Binding-site contacts:
Ligand atom O3B contacts residue ARG593 of chain 1.F at 2.5 Å (salt-bridge).
Ligand atom O3' contacts residue GLN576 of chain 1.C at 3.1 Å (h-bond).
Ligand atom O2' contacts residue GLN576 of chain 1.C at 2.5 Å (h-bond).
Ligand atom C5 contacts residue SER573 of chain 1.C at 2.8 Å.
Ligand atom S1G contacts residue ARG593 of chain 1.F at 3.0 Å (salt-bridge).
Ligand atom N3 contacts residue SER573 of chain 1.C at 3.4 Å (h-bond).
Ligand atom C3' contacts residue GLN576 of chain 1.C at 3.2 Å.
Ligand atom C4 contacts residue SER573 of chain 1.C at 2.9 Å.
Ligand atom PB contacts residue ARG687 of chain 1.F at 3.1 Å.
Ligand atom O1A contacts residue SER573 of chain 1.C at 2.4 Å (h-bond).
Ligand atom O1B contacts residue LYS574 of chain 1.C at 3.2 Å.
Ligand atom PB contacts residue SER575 of chain 1.C at 3.4 Å.
Ligand atom O3G contacts residue PRO570 of chain 1.C at 3.2 Å.
Ligand atom O5' contacts residue ARG687 of chain 1.F at 3.0 Å (salt-bridge).
Ligand atom N1 contacts residue SER573 of chain 1.C at 3.3 Å (h-bond).
Ligand atom C5' contacts residue ARG687 of chain 1.F at 3.3 Å.
Ligand atom O1B contacts residue SER575 of chain 1.C at 3.0 Å (h-bond).
Ligand atom PA contacts residue SER575 of chain 1.C at 3.1 Å.
Ligand atom N7 contacts residue SER573 of chain 1.C at 3.3 Å (h-bond).
Ligand atom O2A contacts residue SER575 of chain 1.C at 2.2 Å (h-bond).
Ligand atom O1A contacts residue THR572 of chain 1.C at 2.7 Å (h-bond).
Ligand atom O2A contacts residue SER573 of chain 1.C at 3.3 Å.
Ligand atom PA contacts residue SER573 of chain 1.C at 3.4 Å.
Ligand atom C2 contacts residue SER573 of chain 1.C at 3.5 Å.
Ligand atom N6 contacts residue TYR531 of chain 1.C at 3.1 Å.
Ligand atom PA contacts residue ARG687 of chain 1.F at 3.3 Å.
Ligand atom N1 contacts residue TYR531 of chain 1.C at 3.2 Å.
Ligand atom O3B contacts residue ARG687 of chain 1.F at 2.9 Å (salt-bridge).
Ligand atom O3A contacts residue SER575 of chain 1.C at 2.7 Å (h-bond).
Ligand atom C2' contacts residue GLN576 of chain 1.C at 3.1 Å.
Ligand atom O1A contacts residue SER571 of chain 1.C at 3.3 Å.
Ligand atom C6 contacts residue SER573 of chain 1.C at 3.0 Å.
Ligand atom O2B contacts residue THR572 of chain 1.C at 3.0 Å (h-bond).
Ligand atom PG contacts residue ARG593 of chain 1.F at 3.1 Å.
Ligand atom O2A contacts residue GLN576 of chain 1.C at 2.8 Å (h-bond).
Ligand atom O2B contacts residue LYS574 of chain 1.C at 3.2 Å.
Ligand atom PB contacts residue ARG593 of chain 1.F at 3.4 Å.
Ligand atom O2G contacts residue LYS574 of chain 1.C at 3.1 Å.
Ligand atom O3A contacts residue ARG687 of chain 1.F at 2.3 Å (salt-bridge).
Ligand atom O2B contacts residue SER571 of chain 1.C at 3.0 Å (h-bond).

Sequence of chain 1.F:
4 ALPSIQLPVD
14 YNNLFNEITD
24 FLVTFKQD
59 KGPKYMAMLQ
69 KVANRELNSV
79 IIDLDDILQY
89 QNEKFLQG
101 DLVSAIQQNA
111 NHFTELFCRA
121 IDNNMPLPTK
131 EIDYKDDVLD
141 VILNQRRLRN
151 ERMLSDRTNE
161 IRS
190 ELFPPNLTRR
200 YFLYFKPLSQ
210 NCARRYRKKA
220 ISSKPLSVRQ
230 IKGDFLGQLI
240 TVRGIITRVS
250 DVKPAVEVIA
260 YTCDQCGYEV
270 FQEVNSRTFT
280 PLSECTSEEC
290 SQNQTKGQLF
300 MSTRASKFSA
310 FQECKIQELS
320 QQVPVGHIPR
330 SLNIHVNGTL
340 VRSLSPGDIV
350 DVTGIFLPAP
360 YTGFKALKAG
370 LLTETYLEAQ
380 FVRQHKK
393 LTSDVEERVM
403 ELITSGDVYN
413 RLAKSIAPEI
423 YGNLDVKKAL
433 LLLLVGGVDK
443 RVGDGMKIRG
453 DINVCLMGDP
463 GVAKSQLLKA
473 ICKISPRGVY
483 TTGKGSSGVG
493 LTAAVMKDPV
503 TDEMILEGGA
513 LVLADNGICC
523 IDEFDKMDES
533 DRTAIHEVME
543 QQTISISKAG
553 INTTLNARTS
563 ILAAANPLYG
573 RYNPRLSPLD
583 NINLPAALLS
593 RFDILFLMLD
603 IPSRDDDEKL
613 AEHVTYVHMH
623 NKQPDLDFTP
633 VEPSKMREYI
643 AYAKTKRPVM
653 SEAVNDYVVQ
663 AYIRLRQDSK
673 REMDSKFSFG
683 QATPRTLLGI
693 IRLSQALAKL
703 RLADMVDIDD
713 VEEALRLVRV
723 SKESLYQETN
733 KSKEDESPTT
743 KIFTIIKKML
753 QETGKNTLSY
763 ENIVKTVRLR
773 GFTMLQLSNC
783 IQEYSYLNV

A small-molecule ligand and the protein it binds are described below.
Small molecule (SMILES): Nc1ncnc2c1ncn2[C@@H]1O[C@H](COP(=O)(O)OP(=O)(O)OP(O)(O)=S)[C@@H](O)[C@H]1O

Sequence of chain 1.C:
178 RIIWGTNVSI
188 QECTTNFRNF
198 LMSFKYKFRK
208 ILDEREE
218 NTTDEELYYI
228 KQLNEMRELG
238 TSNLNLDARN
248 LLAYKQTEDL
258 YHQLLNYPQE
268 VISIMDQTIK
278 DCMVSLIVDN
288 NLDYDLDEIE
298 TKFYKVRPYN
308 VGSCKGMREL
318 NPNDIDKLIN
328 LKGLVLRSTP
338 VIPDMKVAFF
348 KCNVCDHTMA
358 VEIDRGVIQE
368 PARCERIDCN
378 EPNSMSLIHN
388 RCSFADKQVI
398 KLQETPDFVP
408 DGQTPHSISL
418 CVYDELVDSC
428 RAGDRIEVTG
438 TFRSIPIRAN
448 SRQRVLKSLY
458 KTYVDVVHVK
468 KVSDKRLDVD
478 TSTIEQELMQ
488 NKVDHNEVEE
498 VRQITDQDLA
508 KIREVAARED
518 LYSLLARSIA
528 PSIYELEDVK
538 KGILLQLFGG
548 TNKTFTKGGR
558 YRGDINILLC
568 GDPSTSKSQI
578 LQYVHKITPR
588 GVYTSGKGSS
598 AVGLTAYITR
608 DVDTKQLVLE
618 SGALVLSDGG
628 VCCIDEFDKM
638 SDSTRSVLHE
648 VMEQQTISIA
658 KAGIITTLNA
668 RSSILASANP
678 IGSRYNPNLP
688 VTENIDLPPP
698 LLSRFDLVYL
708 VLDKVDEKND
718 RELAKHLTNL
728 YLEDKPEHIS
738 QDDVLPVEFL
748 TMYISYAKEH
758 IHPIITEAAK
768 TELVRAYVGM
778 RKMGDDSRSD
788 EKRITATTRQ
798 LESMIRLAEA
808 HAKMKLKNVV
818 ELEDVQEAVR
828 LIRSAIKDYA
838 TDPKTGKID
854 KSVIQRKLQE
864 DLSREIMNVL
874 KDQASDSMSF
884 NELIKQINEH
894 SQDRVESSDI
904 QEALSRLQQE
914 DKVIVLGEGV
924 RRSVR